Sequence of chain 1.A:
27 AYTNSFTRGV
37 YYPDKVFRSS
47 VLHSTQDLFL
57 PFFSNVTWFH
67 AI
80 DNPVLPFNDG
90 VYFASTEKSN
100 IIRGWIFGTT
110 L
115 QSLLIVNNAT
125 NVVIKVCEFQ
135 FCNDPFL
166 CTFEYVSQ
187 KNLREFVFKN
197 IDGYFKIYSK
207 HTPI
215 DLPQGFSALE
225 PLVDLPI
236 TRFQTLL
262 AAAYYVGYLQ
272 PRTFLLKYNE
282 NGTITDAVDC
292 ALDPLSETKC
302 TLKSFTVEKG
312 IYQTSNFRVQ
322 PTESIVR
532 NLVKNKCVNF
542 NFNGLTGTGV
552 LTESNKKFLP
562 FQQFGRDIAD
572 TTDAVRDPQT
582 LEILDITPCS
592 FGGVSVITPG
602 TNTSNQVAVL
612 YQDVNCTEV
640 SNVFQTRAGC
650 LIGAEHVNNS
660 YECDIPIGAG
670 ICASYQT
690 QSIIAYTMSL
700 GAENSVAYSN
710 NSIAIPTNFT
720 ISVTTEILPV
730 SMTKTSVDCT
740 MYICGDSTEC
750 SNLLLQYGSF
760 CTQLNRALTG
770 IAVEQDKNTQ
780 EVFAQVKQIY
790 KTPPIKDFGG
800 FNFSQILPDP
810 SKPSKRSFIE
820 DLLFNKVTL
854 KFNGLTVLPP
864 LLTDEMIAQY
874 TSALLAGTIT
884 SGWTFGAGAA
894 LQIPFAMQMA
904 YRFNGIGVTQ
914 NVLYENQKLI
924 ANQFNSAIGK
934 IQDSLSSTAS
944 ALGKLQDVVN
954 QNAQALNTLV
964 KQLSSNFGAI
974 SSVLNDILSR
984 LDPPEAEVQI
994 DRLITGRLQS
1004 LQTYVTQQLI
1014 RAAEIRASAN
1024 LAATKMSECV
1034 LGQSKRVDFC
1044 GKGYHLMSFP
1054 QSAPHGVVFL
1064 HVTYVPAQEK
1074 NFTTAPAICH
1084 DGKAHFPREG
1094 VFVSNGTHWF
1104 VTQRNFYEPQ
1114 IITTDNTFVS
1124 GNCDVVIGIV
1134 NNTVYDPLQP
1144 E

A protein and the small-molecule ligand that binds it are described below.
Small molecule (SMILES): CC(=O)N[C@@H]1[C@@H](O)[C@H](O)[C@@H](CO)O[C@H]1O

Binding-site contacts:
Ligand atom C8 contacts residue ASN280 of chain 1.A at 4.2 Å.
Ligand atom O5 contacts residue ASN282 of chain 1.A at 2.3 Å (h-bond).
Ligand atom C7 contacts residue ASN282 of chain 1.A at 3.1 Å.
Ligand atom C1 contacts residue ASN282 of chain 1.A at 1.4 Å.
Ligand atom O7 contacts residue ASN282 of chain 1.A at 3.0 Å (h-bond).
Ligand atom C8 contacts residue ASN282 of chain 1.A at 4.4 Å.
Ligand atom C5 contacts residue ASN282 of chain 1.A at 3.6 Å.
Ligand atom N2 contacts residue ASN282 of chain 1.A at 2.9 Å (h-bond).
Ligand atom C3 contacts residue ASN282 of chain 1.A at 3.8 Å.
Ligand atom C4 contacts residue ASN282 of chain 1.A at 4.2 Å.
Ligand atom C2 contacts residue ASN282 of chain 1.A at 2.4 Å.